This protein binds this small molecule.
Small molecule (SMILES): Nc1nc(=O)c2ncn(CC(COCP(=O)(O)O)COCP(=O)(O)O)c2[nH]1

Binding-site contacts:
Ligand atom OAE contacts residue THR124 of chain 1.B at 3.2 Å (h-bond).
Ligand atom O6 contacts residue LYS151 of chain 1.B at 2.8 Å (salt-bridge).
Ligand atom CAL contacts residue GLU119 of chain 1.B at 3.6 Å.
Ligand atom C5 contacts residue LYS151 of chain 1.B at 3.5 Å.
Ligand atom OAG contacts residue ARG185 of chain 1.B at 2.9 Å (salt-bridge).
Ligand atom C6 contacts residue LYS151 of chain 1.B at 3.5 Å.
Ligand atom PBA contacts residue ARG185 of chain 1.B at 3.7 Å.
Ligand atom C6 contacts residue PHE172 of chain 1.B at 3.6 Å (hydrophobic).
Ligand atom OAH contacts residue ARG185 of chain 1.B at 3.4 Å (salt-bridge).
Ligand atom N1 contacts residue VAL173 of chain 1.B at 2.7 Å (h-bond).
Ligand atom N2 contacts residue LEU178 of chain 1.B at 3.7 Å.
Ligand atom OAE contacts residue ASP123 of chain 1.B at 2.9 Å (salt-bridge).
Ligand atom N2 contacts residue ASP179 of chain 1.B at 2.7 Å (salt-bridge).
Ligand atom N7 contacts residue LYS151 of chain 1.B at 3.0 Å (salt-bridge).
Ligand atom CAK contacts residue ILE121 of chain 1.B at 3.4 Å (hydrophobic).
Ligand atom OAH contacts residue ASP120 of chain 1.B at 2.6 Å (salt-bridge).
Ligand atom O6 contacts residue VAL173 of chain 1.B at 3.0 Å (h-bond).
Ligand atom CAL contacts residue ILE121 of chain 1.B at 3.5 Å (hydrophobic).
Ligand atom OAC contacts residue LEU126 of chain 1.B at 3.6 Å.
Ligand atom OAC contacts residue THR127 of chain 1.B at 2.7 Å (h-bond).
Ligand atom OAG contacts residue ASP179 of chain 1.B at 2.8 Å (salt-bridge).
Ligand atom C2 contacts residue PHE172 of chain 1.B at 3.3 Å (hydrophobic).
Ligand atom C8 contacts residue ASP123 of chain 1.B at 3.5 Å.
Ligand atom OAC contacts residue THR124 of chain 1.B at 3.3 Å (h-bond).
Ligand atom PAZ contacts residue THR124 of chain 1.B at 3.4 Å.
Ligand atom PBA contacts residue MG1 of chain 1.I at 3.4 Å.
Ligand atom OAF contacts residue ASP123 of chain 1.B at 3.4 Å.
Ligand atom N3 contacts residue PHE172 of chain 1.B at 3.6 Å.
Ligand atom OAD contacts residue LEU59 of chain 1.B at 3.6 Å.
Ligand atom O6 contacts residue VAL171 of chain 1.B at 3.5 Å (h-bond).
Ligand atom OAE contacts residue ALA125 of chain 1.B at 2.9 Å (h-bond).
Ligand atom OAG contacts residue MG1 of chain 1.I at 2.2 Å.
Ligand atom O6 contacts residue PHE172 of chain 1.B at 3.5 Å.
Ligand atom N2 contacts residue PHE172 of chain 1.B at 3.5 Å.
Ligand atom N1 contacts residue PHE172 of chain 1.B at 3.4 Å.
Ligand atom C2 contacts residue VAL173 of chain 1.B at 3.4 Å (hydrophobic).
Ligand atom CAM contacts residue ASP120 of chain 1.B at 3.6 Å.
Ligand atom OAF contacts residue THR124 of chain 1.B at 2.8 Å (h-bond).
Ligand atom N2 contacts residue VAL173 of chain 1.B at 3.2 Å (h-bond).
Ligand atom OAH contacts residue GLY61 of chain 1.B at 2.9 Å (h-bond).

Sequence of chain 1.B:
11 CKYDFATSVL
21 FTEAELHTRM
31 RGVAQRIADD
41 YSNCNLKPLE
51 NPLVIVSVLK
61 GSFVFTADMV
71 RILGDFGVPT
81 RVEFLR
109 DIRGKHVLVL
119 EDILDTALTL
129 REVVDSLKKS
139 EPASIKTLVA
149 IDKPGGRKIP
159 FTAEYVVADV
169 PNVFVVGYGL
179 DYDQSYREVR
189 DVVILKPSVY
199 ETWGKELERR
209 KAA